Sequence of chain 1.B:
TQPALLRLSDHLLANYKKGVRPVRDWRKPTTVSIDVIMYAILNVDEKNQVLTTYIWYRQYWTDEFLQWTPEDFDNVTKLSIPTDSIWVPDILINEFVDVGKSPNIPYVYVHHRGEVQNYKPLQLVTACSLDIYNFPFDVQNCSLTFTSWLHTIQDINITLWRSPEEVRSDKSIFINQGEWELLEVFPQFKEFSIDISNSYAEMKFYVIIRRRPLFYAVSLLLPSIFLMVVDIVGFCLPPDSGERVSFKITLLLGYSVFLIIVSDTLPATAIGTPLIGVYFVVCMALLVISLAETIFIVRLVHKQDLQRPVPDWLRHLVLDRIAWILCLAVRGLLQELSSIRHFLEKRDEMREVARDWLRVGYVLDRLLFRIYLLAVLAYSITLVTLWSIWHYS

Binding-site contacts:
Ligand atom C11 contacts residue TRP150 of chain 1.C at 3.7 Å (hydrophobic).
Ligand atom C9 contacts residue ARG59 of chain 1.B at 4.0 Å.
Ligand atom C13 contacts residue ILE38 of chain 1.B at 3.5 Å (hydrophobic).
Ligand atom N3 contacts residue ASN95 of chain 1.C at 3.9 Å.
Ligand atom C16 contacts residue TYR201 of chain 1.C at 3.5 Å (hydrophobic).
Ligand atom O contacts residue TRP150 of chain 1.C at 3.8 Å.
Ligand atom C15 contacts residue PHE193 of chain 1.C at 4.0 Å (hydrophobic).
Ligand atom C12 contacts residue TRP57 of chain 1.B at 4.0 Å (hydrophobic).
Ligand atom C10 contacts residue ASP36 of chain 1.B at 4.2 Å.
Ligand atom C5 contacts residue ILE38 of chain 1.B at 4.0 Å (hydrophobic).
Ligand atom N2 contacts residue SER149 of chain 1.C at 3.7 Å.
Ligand atom C16 contacts residue SER149 of chain 1.C at 3.2 Å.
Ligand atom C13 contacts residue ASP36 of chain 1.B at 3.6 Å.
Ligand atom C5 contacts residue ARG59 of chain 1.B at 4.0 Å.
Ligand atom C13 contacts residue ARG59 of chain 1.B at 3.6 Å.
Ligand atom C2 contacts residue TYR120 of chain 1.B at 4.1 Å (hydrophobic).
Ligand atom C14 contacts residue TRP150 of chain 1.C at 4.0 Å (hydrophobic).
Ligand atom C12 contacts residue ARG59 of chain 1.B at 4.0 Å.
Ligand atom N2 contacts residue TRP150 of chain 1.C at 2.9 Å (h-bond).
Ligand atom N1 contacts residue ARG59 of chain 1.B at 4.1 Å.
Ligand atom C13 contacts residue ARG163 of chain 1.B at 4.0 Å.
Ligand atom C1 contacts residue TYR201 of chain 1.C at 4.0 Å (hydrophobic).
Ligand atom C15 contacts residue TRP150 of chain 1.C at 3.8 Å (hydrophobic).
Ligand atom C7 contacts residue TRP150 of chain 1.C at 3.9 Å (hydrophobic).
Ligand atom C14 contacts residue ASN95 of chain 1.C at 4.0 Å.
Ligand atom C16 contacts residue TRP150 of chain 1.C at 3.8 Å (hydrophobic).
Ligand atom C8 contacts residue ILE195 of chain 1.C at 4.0 Å (hydrophobic).
Ligand atom O contacts residue TRP57 of chain 1.B at 3.6 Å.
Ligand atom C16 contacts residue THR148 of chain 1.C at 3.9 Å.
Ligand atom C15 contacts residue ASN95 of chain 1.C at 3.5 Å.
Ligand atom C3 contacts residue TYR201 of chain 1.C at 3.6 Å (hydrophobic).
Ligand atom C12 contacts residue ILE38 of chain 1.B at 3.8 Å (hydrophobic).
Ligand atom C10 contacts residue ARG59 of chain 1.B at 3.7 Å.
Ligand atom N3 contacts residue THR148 of chain 1.C at 4.0 Å.
Ligand atom C15 contacts residue TRP57 of chain 1.B at 3.6 Å (hydrophobic).
Ligand atom C6 contacts residue TYR120 of chain 1.B at 3.9 Å (hydrophobic).
Ligand atom C8 contacts residue ASP196 of chain 1.C at 4.2 Å.
Ligand atom N3 contacts residue SER149 of chain 1.C at 4.2 Å.
Ligand atom N2 contacts residue TYR201 of chain 1.C at 3.6 Å.
Ligand atom C10 contacts residue ILE38 of chain 1.B at 3.6 Å (hydrophobic).

Sequence of chain 1.C:
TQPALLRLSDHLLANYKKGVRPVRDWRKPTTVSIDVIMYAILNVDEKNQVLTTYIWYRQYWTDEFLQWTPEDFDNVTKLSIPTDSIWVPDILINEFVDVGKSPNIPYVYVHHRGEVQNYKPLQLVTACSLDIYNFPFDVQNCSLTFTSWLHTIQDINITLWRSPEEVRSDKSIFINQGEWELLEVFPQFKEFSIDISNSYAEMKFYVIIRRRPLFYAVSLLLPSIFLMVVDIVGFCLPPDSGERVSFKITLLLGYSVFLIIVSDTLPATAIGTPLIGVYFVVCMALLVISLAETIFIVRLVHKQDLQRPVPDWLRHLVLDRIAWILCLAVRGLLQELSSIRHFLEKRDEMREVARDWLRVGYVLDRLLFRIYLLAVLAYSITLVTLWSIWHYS

This protein binds this small molecule.
Small molecule (SMILES): Cc1nc[nH]c1CN1CCc2c(c3ccccc3n2C)C1=O